Sequence of chain 1.D:
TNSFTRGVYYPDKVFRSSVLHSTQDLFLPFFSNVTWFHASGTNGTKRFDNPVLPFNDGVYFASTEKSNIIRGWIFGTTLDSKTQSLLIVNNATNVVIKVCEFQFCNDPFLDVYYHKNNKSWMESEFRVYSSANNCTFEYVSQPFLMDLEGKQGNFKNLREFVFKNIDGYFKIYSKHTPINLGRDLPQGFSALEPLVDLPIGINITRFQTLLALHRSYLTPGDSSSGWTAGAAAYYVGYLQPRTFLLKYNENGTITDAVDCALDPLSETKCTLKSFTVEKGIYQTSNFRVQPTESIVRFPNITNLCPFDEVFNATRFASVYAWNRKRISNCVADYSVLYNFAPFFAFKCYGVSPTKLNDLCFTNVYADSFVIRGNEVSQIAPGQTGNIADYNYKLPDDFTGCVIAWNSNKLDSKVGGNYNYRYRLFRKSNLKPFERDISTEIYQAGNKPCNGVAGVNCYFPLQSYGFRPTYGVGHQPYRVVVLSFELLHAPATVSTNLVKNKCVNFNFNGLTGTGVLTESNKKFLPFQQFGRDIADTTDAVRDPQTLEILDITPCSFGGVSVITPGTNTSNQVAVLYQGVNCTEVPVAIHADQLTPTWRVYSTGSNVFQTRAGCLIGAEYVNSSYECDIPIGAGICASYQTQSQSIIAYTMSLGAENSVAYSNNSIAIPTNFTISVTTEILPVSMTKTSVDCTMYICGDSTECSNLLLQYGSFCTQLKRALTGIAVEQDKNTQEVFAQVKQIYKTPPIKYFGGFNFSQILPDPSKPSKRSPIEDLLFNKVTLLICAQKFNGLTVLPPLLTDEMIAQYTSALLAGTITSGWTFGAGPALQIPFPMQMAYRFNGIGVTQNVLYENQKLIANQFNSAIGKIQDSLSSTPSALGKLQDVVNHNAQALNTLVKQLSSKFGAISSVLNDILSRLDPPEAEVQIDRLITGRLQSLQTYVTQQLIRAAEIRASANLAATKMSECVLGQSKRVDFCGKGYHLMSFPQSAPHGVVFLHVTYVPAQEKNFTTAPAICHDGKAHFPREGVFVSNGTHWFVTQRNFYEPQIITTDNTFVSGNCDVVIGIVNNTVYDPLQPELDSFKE

Sequence of chain 1.E:
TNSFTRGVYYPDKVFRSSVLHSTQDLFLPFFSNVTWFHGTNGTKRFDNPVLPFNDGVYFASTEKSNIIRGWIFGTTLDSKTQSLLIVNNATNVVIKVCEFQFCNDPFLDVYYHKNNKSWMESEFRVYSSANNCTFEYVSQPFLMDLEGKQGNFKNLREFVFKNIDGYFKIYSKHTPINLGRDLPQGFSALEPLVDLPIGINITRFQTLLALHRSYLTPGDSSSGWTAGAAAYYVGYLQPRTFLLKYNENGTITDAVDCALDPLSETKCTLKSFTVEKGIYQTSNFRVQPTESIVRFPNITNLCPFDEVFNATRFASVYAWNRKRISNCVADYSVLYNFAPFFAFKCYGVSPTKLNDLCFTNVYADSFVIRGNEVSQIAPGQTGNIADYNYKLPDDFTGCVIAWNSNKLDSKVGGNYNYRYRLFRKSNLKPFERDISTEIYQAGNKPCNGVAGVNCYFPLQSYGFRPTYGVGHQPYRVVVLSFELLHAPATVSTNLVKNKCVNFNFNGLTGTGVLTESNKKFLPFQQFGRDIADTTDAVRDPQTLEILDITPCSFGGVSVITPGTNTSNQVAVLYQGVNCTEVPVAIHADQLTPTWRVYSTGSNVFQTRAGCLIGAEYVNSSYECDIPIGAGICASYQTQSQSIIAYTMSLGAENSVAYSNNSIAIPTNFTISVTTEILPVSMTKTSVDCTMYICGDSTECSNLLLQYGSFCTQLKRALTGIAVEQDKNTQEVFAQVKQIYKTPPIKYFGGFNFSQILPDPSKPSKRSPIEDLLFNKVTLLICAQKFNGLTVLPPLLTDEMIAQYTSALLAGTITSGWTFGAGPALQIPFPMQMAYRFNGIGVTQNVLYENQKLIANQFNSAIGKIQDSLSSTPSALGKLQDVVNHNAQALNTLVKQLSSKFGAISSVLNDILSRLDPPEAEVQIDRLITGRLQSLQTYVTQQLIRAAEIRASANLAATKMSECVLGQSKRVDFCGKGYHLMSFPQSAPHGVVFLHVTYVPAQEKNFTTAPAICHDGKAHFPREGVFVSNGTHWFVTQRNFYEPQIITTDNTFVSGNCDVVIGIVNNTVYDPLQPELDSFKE

This protein binds this small molecule.
Small molecule (SMILES): CC(=O)N[C@@H]1[C@@H](O)[C@H](O)[C@@H](CO)O[C@H]1O

Binding-site contacts:
Ligand atom O7 contacts residue ASN234 of chain 1.D at 4.3 Å.
Ligand atom O5 contacts residue ASN234 of chain 1.D at 2.4 Å (h-bond).
Ligand atom C4 contacts residue ASN234 of chain 1.D at 4.2 Å.
Ligand atom O7 contacts residue ILE233 of chain 1.D at 3.3 Å (h-bond).
Ligand atom N2 contacts residue ILE233 of chain 1.D at 2.7 Å (h-bond).
Ligand atom C3 contacts residue ASN234 of chain 1.D at 3.9 Å.
Ligand atom O3 contacts residue HIS519 of chain 1.E at 4.2 Å.
Ligand atom C8 contacts residue HIS519 of chain 1.E at 3.7 Å.
Ligand atom C7 contacts residue GLY232 of chain 1.D at 3.6 Å.
Ligand atom N2 contacts residue ASN234 of chain 1.D at 3.0 Å (h-bond).
Ligand atom C2 contacts residue ASN234 of chain 1.D at 2.5 Å.
Ligand atom C2 contacts residue ILE233 of chain 1.D at 3.6 Å (hydrophobic).
Ligand atom C8 contacts residue GLY199 of chain 1.D at 4.2 Å.
Ligand atom C1 contacts residue ILE233 of chain 1.D at 3.6 Å (hydrophobic).
Ligand atom C5 contacts residue ASN234 of chain 1.D at 3.7 Å.
Ligand atom C8 contacts residue ILE233 of chain 1.D at 3.9 Å (hydrophobic).
Ligand atom C1 contacts residue ASN234 of chain 1.D at 1.5 Å.
Ligand atom C7 contacts residue ASN234 of chain 1.D at 4.0 Å.
Ligand atom O7 contacts residue HIS519 of chain 1.E at 3.0 Å (h-bond).
Ligand atom O7 contacts residue GLY232 of chain 1.D at 3.0 Å.
Ligand atom C8 contacts residue GLY232 of chain 1.D at 3.6 Å.
Ligand atom C7 contacts residue HIS519 of chain 1.E at 3.9 Å.
Ligand atom C7 contacts residue ILE233 of chain 1.D at 3.0 Å (hydrophobic).